Sequence of chain 1.I:
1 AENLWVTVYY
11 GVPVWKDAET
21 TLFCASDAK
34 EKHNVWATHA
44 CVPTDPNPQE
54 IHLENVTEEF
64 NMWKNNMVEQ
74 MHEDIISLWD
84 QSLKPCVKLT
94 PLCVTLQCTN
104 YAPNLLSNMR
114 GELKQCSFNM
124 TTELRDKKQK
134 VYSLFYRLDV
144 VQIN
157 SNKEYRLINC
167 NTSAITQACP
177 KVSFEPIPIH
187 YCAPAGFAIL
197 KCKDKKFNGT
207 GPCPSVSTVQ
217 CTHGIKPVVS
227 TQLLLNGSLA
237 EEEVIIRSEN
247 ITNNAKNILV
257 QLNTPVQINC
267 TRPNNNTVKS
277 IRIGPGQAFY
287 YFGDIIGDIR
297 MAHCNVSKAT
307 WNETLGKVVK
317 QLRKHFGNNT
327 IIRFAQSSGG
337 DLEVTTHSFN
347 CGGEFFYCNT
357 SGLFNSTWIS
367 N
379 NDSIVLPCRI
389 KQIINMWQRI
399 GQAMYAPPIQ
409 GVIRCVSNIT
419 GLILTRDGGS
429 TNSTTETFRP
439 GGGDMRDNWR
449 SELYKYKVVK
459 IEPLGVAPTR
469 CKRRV

Binding-site contacts:
Ligand atom O5 contacts residue ASN361 of chain 1.I at 2.3 Å (h-bond).
Ligand atom C8 contacts residue SER357 of chain 1.I at 4.5 Å.
Ligand atom C5 contacts residue ASN361 of chain 1.I at 3.6 Å.
Ligand atom C8 contacts residue GLY358 of chain 1.I at 4.4 Å.
Ligand atom C2 contacts residue ASN361 of chain 1.I at 2.4 Å.
Ligand atom C3 contacts residue ASN361 of chain 1.I at 3.8 Å.
Ligand atom O7 contacts residue ASN361 of chain 1.I at 3.8 Å.
Ligand atom C1 contacts residue ASN361 of chain 1.I at 1.4 Å.
Ligand atom C7 contacts residue ASN361 of chain 1.I at 3.6 Å.
Ligand atom C4 contacts residue ASN361 of chain 1.I at 4.2 Å.
Ligand atom N2 contacts residue ASN361 of chain 1.I at 2.9 Å (h-bond).

The protein below binds the small molecule below.
Small molecule (SMILES): CC(=O)N[C@H]1[C@H](O[C@H]2[C@H](O)[C@@H](NC(C)=O)CO[C@@H]2CO)O[C@H](CO)[C@@H](O)[C@@H]1O